Binding-site contacts:
Ligand atom CAA contacts residue GLY170 of chain 2.B at 4.0 Å.
Ligand atom CAB contacts residue LEU214 of chain 2.B at 3.9 Å (hydrophobic).
Ligand atom O2P contacts residue SER169 of chain 2.B at 2.6 Å (h-bond).
Ligand atom O1P contacts residue LEU214 of chain 2.B at 3.8 Å.
Ligand atom P1 contacts residue GLY170 of chain 2.B at 3.5 Å.
Ligand atom C2 contacts residue SER169 of chain 2.B at 3.0 Å.
Ligand atom O2P contacts residue GLY170 of chain 2.B at 2.8 Å (h-bond).
Ligand atom C2 contacts residue GLY170 of chain 2.B at 4.2 Å.
Ligand atom CAA contacts residue LEU241 of chain 2.B at 3.5 Å (hydrophobic).
Ligand atom OC3 contacts residue SER169 of chain 2.B at 3.4 Å (h-bond).
Ligand atom C6 contacts residue LEU173 of chain 2.B at 3.7 Å (hydrophobic).
Ligand atom OC3 contacts residue GLY170 of chain 2.B at 3.5 Å (h-bond).
Ligand atom O1P contacts residue SER169 of chain 2.B at 2.5 Å (h-bond).
Ligand atom C6 contacts residue GLN204 of chain 2.B at 4.2 Å.
Ligand atom C2 contacts residue LEU214 of chain 2.B at 4.1 Å (hydrophobic).
Ligand atom CAB contacts residue ILE207 of chain 2.B at 3.4 Å (hydrophobic).
Ligand atom C2 contacts residue HIS289 of chain 2.B at 4.4 Å.
Ligand atom P1 contacts residue SER169 of chain 2.B at 1.6 Å.
Ligand atom O1P contacts residue HIS289 of chain 2.B at 3.0 Å (h-bond).
Ligand atom OC5 contacts residue ALA238 of chain 2.B at 3.9 Å.
Ligand atom P1 contacts residue HIS289 of chain 2.B at 3.4 Å.
Ligand atom CAA contacts residue LEU173 of chain 2.B at 3.8 Å (hydrophobic).
Ligand atom O2P contacts residue HIS168 of chain 2.B at 4.4 Å.
Ligand atom C3 contacts residue GLY170 of chain 2.B at 3.8 Å.
Ligand atom C3 contacts residue SER169 of chain 2.B at 3.6 Å.

This small molecule binds to this protein.
Small molecule (SMILES): CC[C@H](O)[C@@H](C)[C@H](O)CP(=O)(O)O

Sequence of chain 2.B:
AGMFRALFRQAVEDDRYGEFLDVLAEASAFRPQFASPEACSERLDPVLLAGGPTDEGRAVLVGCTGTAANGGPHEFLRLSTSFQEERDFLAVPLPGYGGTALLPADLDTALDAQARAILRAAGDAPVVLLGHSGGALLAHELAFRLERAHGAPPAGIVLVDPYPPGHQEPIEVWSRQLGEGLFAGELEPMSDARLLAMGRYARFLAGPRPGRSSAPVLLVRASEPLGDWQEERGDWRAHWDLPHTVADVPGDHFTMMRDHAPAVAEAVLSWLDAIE